This small molecule binds to this protein.
Small molecule (SMILES): CC(=O)N[C@@H]1[C@@H](O)[C@H](O)[C@@H](CO)O[C@H]1O

Sequence of chain 1.B:
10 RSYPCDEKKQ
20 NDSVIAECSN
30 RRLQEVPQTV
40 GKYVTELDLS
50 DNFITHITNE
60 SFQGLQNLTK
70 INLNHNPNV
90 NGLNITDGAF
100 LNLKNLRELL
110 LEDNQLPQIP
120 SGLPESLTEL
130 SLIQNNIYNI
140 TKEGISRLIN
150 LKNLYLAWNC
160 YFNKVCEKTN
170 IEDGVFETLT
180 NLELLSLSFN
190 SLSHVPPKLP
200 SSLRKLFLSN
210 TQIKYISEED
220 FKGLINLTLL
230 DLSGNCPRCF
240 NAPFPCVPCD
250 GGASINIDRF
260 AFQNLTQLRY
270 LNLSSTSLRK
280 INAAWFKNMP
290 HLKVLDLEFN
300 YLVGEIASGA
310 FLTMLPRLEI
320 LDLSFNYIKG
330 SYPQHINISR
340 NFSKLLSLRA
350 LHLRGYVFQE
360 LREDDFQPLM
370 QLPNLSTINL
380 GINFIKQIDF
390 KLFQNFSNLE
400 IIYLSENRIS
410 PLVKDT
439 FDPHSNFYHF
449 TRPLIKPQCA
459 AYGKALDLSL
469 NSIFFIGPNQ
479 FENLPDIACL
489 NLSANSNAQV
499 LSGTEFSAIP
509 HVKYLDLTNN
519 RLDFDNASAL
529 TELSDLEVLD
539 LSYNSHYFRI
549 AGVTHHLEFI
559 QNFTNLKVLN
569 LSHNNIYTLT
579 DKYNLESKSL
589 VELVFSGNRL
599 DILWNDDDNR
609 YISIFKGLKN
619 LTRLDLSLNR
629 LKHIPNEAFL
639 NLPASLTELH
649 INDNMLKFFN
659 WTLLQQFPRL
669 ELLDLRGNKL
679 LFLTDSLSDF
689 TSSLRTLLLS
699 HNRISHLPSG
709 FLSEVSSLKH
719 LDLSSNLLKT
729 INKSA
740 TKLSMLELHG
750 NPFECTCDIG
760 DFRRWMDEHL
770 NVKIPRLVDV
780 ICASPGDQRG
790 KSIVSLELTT

Binding-site contacts:
Ligand atom C3 contacts residue ASN373 of chain 1.B at 3.8 Å.
Ligand atom C2 contacts residue ASN373 of chain 1.B at 2.5 Å.
Ligand atom C6 contacts residue ASN373 of chain 1.B at 4.2 Å.
Ligand atom C4 contacts residue ASN373 of chain 1.B at 4.0 Å.
Ligand atom C5 contacts residue ASN373 of chain 1.B at 3.6 Å.
Ligand atom O5 contacts residue ASN373 of chain 1.B at 2.3 Å (h-bond).
Ligand atom C1 contacts residue ASN373 of chain 1.B at 1.5 Å.
Ligand atom O6 contacts residue ARG348 of chain 1.B at 4.0 Å.
Ligand atom N2 contacts residue ASN373 of chain 1.B at 3.3 Å (h-bond).